Binding-site contacts:
Ligand atom C contacts residue GOL1 of chain 1.M at 3.9 Å.
Ligand atom CD contacts residue PHE184 of chain 1.E at 4.1 Å (hydrophobic).
Ligand atom CG contacts residue TYR171 of chain 1.E at 4.3 Å (hydrophobic).
Ligand atom O contacts residue GOL1 of chain 1.M at 2.9 Å (h-bond).
Ligand atom C contacts residue ASN99 of chain 1.A at 4.4 Å.
Ligand atom CD contacts residue GLU127 of chain 1.E at 3.3 Å.
Ligand atom CG contacts residue PHE184 of chain 1.E at 4.2 Å (hydrophobic).
Ligand atom CD contacts residue PRO128 of chain 1.E at 4.5 Å (hydrophobic).
Ligand atom OXT contacts residue ASN99 of chain 1.A at 4.3 Å.
Ligand atom OXT contacts residue LEU174 of chain 1.E at 4.2 Å.
Ligand atom OXT contacts residue ARG87 of chain 1.A at 2.8 Å (salt-bridge).
Ligand atom CB contacts residue ARG87 of chain 1.A at 4.4 Å.
Ligand atom N contacts residue PHE184 of chain 1.E at 3.9 Å.
Ligand atom OXT contacts residue GOL1 of chain 1.KA at 3.1 Å.
Ligand atom OXT contacts residue PHE184 of chain 1.E at 4.4 Å.
Ligand atom CD contacts residue TYR171 of chain 1.E at 3.6 Å (hydrophobic).
Ligand atom O contacts residue LEU174 of chain 1.E at 4.0 Å.
Ligand atom N contacts residue TYR171 of chain 1.E at 4.5 Å.
Ligand atom C contacts residue GOL1 of chain 1.KA at 4.1 Å.
Ligand atom CG contacts residue GOL1 of chain 1.M at 3.9 Å.
Ligand atom O contacts residue HIS173 of chain 1.E at 2.8 Å (h-bond).
Ligand atom O contacts residue ASN99 of chain 1.A at 4.0 Å.
Ligand atom CD contacts residue GOL1 of chain 1.M at 4.3 Å.
Ligand atom CG contacts residue LEU174 of chain 1.E at 4.2 Å (hydrophobic).
Ligand atom CB contacts residue GOL1 of chain 1.M at 4.3 Å.
Ligand atom C contacts residue ARG87 of chain 1.A at 3.6 Å.
Ligand atom C contacts residue HIS173 of chain 1.E at 3.7 Å.
Ligand atom N contacts residue PHE129 of chain 1.E at 3.2 Å (h-bond).
Ligand atom N contacts residue GLU127 of chain 1.E at 3.0 Å (salt-bridge).
Ligand atom CB contacts residue PHE184 of chain 1.E at 3.7 Å (hydrophobic).
Ligand atom C contacts residue LEU174 of chain 1.E at 4.2 Å (hydrophobic).
Ligand atom O contacts residue ARG87 of chain 1.A at 4.1 Å.
Ligand atom N contacts residue PRO128 of chain 1.E at 3.1 Å (h-bond).
Ligand atom CG contacts residue HIS173 of chain 1.E at 4.0 Å.
Ligand atom CD contacts residue PHE129 of chain 1.E at 4.0 Å (hydrophobic).
Ligand atom CB contacts residue PHE129 of chain 1.E at 3.6 Å (hydrophobic).

Sequence of chain 1.E:
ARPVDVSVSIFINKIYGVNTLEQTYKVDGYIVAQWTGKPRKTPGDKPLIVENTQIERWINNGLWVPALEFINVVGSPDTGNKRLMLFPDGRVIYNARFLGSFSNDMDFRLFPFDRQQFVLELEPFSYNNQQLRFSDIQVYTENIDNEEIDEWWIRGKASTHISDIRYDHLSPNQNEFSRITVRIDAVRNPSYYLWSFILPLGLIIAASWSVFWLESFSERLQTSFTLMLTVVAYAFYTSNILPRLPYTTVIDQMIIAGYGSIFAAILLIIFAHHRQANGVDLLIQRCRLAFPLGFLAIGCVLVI

A protein and the small-molecule ligand that binds it are described below.
Small molecule (SMILES): NCCCC(=O)O

Sequence of chain 1.A:
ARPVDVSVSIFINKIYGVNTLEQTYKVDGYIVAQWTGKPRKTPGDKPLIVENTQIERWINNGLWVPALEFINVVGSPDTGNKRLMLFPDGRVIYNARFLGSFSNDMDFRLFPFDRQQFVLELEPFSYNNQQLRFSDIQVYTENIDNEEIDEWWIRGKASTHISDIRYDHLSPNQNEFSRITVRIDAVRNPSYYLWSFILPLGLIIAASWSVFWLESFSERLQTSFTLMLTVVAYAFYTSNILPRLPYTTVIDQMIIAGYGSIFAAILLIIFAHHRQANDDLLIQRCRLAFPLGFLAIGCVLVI